Binding-site contacts:
Ligand atom N1 contacts residue PHE160 of chain 2.A at 3.6 Å.
Ligand atom C4 contacts residue ASN255 of chain 2.A at 3.4 Å.
Ligand atom C5 contacts residue PHE160 of chain 2.A at 3.3 Å (hydrophobic).
Ligand atom DN9 contacts residue LEU171 of chain 2.A at 3.5 Å.
Ligand atom DN1 contacts residue VAL228 of chain 2.A at 3.1 Å.
Ligand atom N8 contacts residue PHE160 of chain 2.A at 3.6 Å.
Ligand atom N7 contacts residue ASP59 of chain 1.A at 3.5 Å.
Ligand atom C4 contacts residue PHE160 of chain 2.A at 3.3 Å (hydrophobic).
Ligand atom C2 contacts residue ASN255 of chain 2.A at 3.4 Å.
Ligand atom N7 contacts residue ALA57 of chain 1.A at 3.6 Å.
Ligand atom N9 contacts residue PHE160 of chain 2.A at 3.5 Å.
Ligand atom N8 contacts residue LEU171 of chain 2.A at 3.7 Å.
Ligand atom O6 contacts residue ILE55 of chain 1.A at 3.5 Å.
Ligand atom N8 contacts residue THR58 of chain 1.A at 2.8 Å.
Ligand atom N9 contacts residue ARG177 of chain 2.A at 3.3 Å.
Ligand atom O2 contacts residue SER227 of chain 2.A at 3.5 Å.
Ligand atom N3 contacts residue ASN255 of chain 2.A at 2.9 Å.
Ligand atom C6 contacts residue GLN229 of chain 2.A at 3.0 Å.
Ligand atom O2 contacts residue ARG177 of chain 2.A at 2.0 Å.
Ligand atom O6 contacts residue GLN229 of chain 2.A at 2.0 Å.
Ligand atom N1 contacts residue GLN229 of chain 2.A at 3.0 Å (h-bond).
Ligand atom O2 contacts residue VAL228 of chain 2.A at 2.0 Å.
Ligand atom N3 contacts residue PHE160 of chain 2.A at 3.7 Å.
Ligand atom N3 contacts residue ARG177 of chain 2.A at 2.1 Å.
Ligand atom C2 contacts residue PHE160 of chain 2.A at 3.7 Å (hydrophobic).
Ligand atom N8 contacts residue ASP59 of chain 1.A at 3.0 Å.
Ligand atom O2 contacts residue GLN229 of chain 2.A at 3.8 Å.
Ligand atom O2 contacts residue ASN255 of chain 2.A at 3.8 Å.
Ligand atom C4 contacts residue ARG177 of chain 2.A at 3.0 Å.
Ligand atom C2 contacts residue ARG177 of chain 2.A at 2.7 Å.
Ligand atom N1 contacts residue VAL228 of chain 2.A at 3.6 Å.
Ligand atom C2 contacts residue VAL228 of chain 2.A at 3.1 Å (hydrophobic).
Ligand atom C5 contacts residue THR58 of chain 1.A at 3.1 Å.
Ligand atom C6 contacts residue PHE160 of chain 2.A at 3.4 Å (hydrophobic).
Ligand atom DN9 contacts residue ARG177 of chain 2.A at 3.0 Å.
Ligand atom N7 contacts residue PHE160 of chain 2.A at 3.5 Å.
Ligand atom DN1 contacts residue GLN229 of chain 2.A at 2.0 Å.
Ligand atom DN9 contacts residue PHE160 of chain 2.A at 3.7 Å.
Ligand atom O6 contacts residue THR58 of chain 1.A at 3.7 Å.
Ligand atom N7 contacts residue THR58 of chain 1.A at 2.0 Å.

Sequence of chain 1.A:
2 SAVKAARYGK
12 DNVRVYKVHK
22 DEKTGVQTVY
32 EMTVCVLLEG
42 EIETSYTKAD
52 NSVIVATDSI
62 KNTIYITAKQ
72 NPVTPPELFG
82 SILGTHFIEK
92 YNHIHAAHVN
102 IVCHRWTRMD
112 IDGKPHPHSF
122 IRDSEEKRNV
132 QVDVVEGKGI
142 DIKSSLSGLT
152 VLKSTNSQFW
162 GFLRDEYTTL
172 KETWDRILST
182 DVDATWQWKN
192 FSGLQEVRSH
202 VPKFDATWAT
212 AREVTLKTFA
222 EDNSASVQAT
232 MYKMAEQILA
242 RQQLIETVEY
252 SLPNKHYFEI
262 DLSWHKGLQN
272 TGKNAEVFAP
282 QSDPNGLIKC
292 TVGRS

A protein and the small-molecule ligand that binds it are described below.
Small molecule (SMILES): O=c1[nH]c(=O)c2nn[nH]c2[nH]1

Sequence of chain 2.A:
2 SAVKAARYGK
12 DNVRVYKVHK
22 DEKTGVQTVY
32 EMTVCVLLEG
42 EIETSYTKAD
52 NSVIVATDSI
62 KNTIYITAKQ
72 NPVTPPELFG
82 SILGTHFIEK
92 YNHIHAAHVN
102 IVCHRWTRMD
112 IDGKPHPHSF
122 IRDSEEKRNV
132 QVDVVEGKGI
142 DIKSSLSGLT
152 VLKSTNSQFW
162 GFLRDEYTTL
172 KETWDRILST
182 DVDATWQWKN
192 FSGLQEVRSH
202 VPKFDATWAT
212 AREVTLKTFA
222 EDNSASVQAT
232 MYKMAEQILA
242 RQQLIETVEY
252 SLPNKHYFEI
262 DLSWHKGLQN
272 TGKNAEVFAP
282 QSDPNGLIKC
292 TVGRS